Binding-site contacts:
Ligand atom O1B contacts residue LYS534 of chain 1.A at 3.3 Å (salt-bridge).
Ligand atom C4 contacts residue HIS593 of chain 1.A at 3.4 Å.
Ligand atom O1B contacts residue THR613 of chain 1.A at 3.0 Å (h-bond).
Ligand atom O4 contacts residue ALA588 of chain 1.A at 2.9 Å (h-bond).
Ligand atom C2' contacts residue THR11 of chain 1.B at 3.2 Å.
Ligand atom O2B contacts residue LYS534 of chain 1.A at 2.7 Å (salt-bridge).
Ligand atom O2' contacts residue ASP617 of chain 1.A at 2.6 Å (salt-bridge).
Ligand atom C4B contacts residue ARG9 of chain 1.B at 3.5 Å.
Ligand atom O3B contacts residue LYS590 of chain 1.A at 3.0 Å (salt-bridge).
Ligand atom S5' contacts residue THR11 of chain 1.B at 2.4 Å (h-bond).
Ligand atom PB contacts residue LYS534 of chain 1.A at 3.4 Å.
Ligand atom O2A contacts residue GLN531 of chain 1.A at 3.0 Å (h-bond).
Ligand atom C5 contacts residue HIS593 of chain 1.A at 3.2 Å.
Ligand atom O1' contacts residue THR613 of chain 1.A at 3.3 Å (h-bond).
Ligand atom O1A contacts residue THR11 of chain 1.B at 3.0 Å (h-bond).
Ligand atom O1B contacts residue THR614 of chain 1.A at 3.2 Å (h-bond).
Ligand atom O1B contacts residue HIS612 of chain 1.A at 2.8 Å (h-bond).
Ligand atom C1' contacts residue THR11 of chain 1.B at 2.9 Å.
Ligand atom O2 contacts residue ALA588 of chain 1.A at 3.5 Å (h-bond).
Ligand atom O2 contacts residue LYS590 of chain 1.A at 3.5 Å.
Ligand atom O2' contacts residue LYS590 of chain 1.A at 2.5 Å (salt-bridge).
Ligand atom O3' contacts residue HIS612 of chain 1.A at 3.0 Å (h-bond).
Ligand atom O4 contacts residue ARG596 of chain 1.A at 3.0 Å (salt-bridge).
Ligand atom O7' contacts residue HIS190 of chain 1.A at 2.9 Å.
Ligand atom C4' contacts residue LEU345 of chain 1.A at 3.5 Å (hydrophobic).
Ligand atom O7' contacts residue THR11 of chain 1.B at 3.2 Å.
Ligand atom N3 contacts residue ALA588 of chain 1.A at 2.8 Å (h-bond).
Ligand atom C8' contacts residue TYR533 of chain 1.A at 3.3 Å (hydrophobic).
Ligand atom O2' contacts residue HIS593 of chain 1.A at 3.4 Å.
Ligand atom O4' contacts residue PHE386 of chain 1.A at 3.4 Å.
Ligand atom S5' contacts residue THR613 of chain 1.A at 3.4 Å (h-bond).
Ligand atom N2' contacts residue HIS612 of chain 1.A at 3.3 Å (h-bond).
Ligand atom N3 contacts residue HIS593 of chain 1.A at 3.3 Å.
Ligand atom O6' contacts residue THR252 of chain 1.A at 2.6 Å (h-bond).
Ligand atom O3' contacts residue PRO348 of chain 1.A at 3.5 Å.
Ligand atom O5B contacts residue VAL10 of chain 1.B at 3.5 Å.
Ligand atom O4 contacts residue VAL587 of chain 1.A at 3.5 Å.
Ligand atom C5' contacts residue THR613 of chain 1.A at 3.2 Å.
Ligand atom O4' contacts residue LEU345 of chain 1.A at 2.5 Å (h-bond).
Ligand atom C2B contacts residue ASP617 of chain 1.A at 3.5 Å.

A protein and the small-molecule ligand that binds it are described below.
Small molecule (SMILES): CC(=O)N[C@@H]1[C@@H](O)[C@H](O)[C@@H](CO)S[C@@H]1OP(=O)(O)OP(=O)(O)OC[C@H]1O[C@@H](n2ccc(=O)[nH]c2=O)[C@H](O)[C@@H]1O

Sequence of chain 1.B:
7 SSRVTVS

Sequence of chain 1.A:
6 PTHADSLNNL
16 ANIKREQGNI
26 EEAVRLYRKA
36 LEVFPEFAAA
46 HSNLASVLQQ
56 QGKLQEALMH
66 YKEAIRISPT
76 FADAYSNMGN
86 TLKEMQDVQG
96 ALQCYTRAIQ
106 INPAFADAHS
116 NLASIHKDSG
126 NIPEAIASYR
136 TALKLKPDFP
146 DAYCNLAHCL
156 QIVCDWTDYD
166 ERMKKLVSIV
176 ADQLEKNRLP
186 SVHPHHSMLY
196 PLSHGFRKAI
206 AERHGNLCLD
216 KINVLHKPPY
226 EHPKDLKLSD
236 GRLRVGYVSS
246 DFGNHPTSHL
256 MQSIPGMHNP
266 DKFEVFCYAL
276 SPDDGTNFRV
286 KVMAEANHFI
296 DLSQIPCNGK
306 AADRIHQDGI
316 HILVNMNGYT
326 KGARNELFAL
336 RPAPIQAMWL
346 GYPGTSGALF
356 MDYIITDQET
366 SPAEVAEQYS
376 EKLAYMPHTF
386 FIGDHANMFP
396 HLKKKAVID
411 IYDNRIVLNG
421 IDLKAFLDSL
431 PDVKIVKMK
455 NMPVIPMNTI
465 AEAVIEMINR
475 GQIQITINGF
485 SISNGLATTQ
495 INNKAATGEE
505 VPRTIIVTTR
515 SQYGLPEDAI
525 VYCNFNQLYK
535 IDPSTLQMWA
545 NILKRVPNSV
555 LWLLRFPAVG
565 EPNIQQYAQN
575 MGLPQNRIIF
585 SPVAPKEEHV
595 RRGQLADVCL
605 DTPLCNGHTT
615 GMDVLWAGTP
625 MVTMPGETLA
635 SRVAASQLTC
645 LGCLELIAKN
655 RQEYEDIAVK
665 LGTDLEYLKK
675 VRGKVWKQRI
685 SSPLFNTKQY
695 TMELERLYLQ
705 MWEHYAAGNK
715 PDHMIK